Binding-site contacts:
Ligand atom C2 contacts residue ASN709 of chain 1.B at 2.5 Å.
Ligand atom C4 contacts residue ASN709 of chain 1.B at 4.3 Å.
Ligand atom C3 contacts residue ASP796 of chain 1.D at 4.0 Å.
Ligand atom C6 contacts residue ASP796 of chain 1.D at 4.3 Å.
Ligand atom N2 contacts residue ASP796 of chain 1.D at 4.2 Å.
Ligand atom O3 contacts residue ASP796 of chain 1.D at 4.5 Å.
Ligand atom O6 contacts residue ASP796 of chain 1.D at 3.0 Å.
Ligand atom C4 contacts residue ASP796 of chain 1.D at 3.7 Å.
Ligand atom C5 contacts residue ASP796 of chain 1.D at 3.9 Å.
Ligand atom O5 contacts residue ASP796 of chain 1.D at 3.0 Å (salt-bridge).
Ligand atom C6 contacts residue ILE794 of chain 1.D at 3.7 Å (hydrophobic).
Ligand atom C1 contacts residue ASP796 of chain 1.D at 3.3 Å.
Ligand atom C7 contacts residue ASN709 of chain 1.B at 3.2 Å.
Ligand atom C2 contacts residue ASP796 of chain 1.D at 3.1 Å.
Ligand atom C5 contacts residue ASN709 of chain 1.B at 3.7 Å.
Ligand atom O6 contacts residue ILE794 of chain 1.D at 3.4 Å.
Ligand atom C3 contacts residue ASN709 of chain 1.B at 3.8 Å.
Ligand atom O7 contacts residue ASN709 of chain 1.B at 3.0 Å (h-bond).
Ligand atom O5 contacts residue ASN709 of chain 1.B at 2.5 Å (h-bond).
Ligand atom C1 contacts residue ASN709 of chain 1.B at 1.4 Å.
Ligand atom N2 contacts residue ASN709 of chain 1.B at 2.8 Å (h-bond).

The protein below binds the small molecule below.
Small molecule (SMILES): CC(=O)N[C@H]1[C@H](O[C@H]2[C@H](O)[C@@H](NC(C)=O)CO[C@@H]2CO)O[C@H](CO)[C@@H](O)[C@@H]1O

Sequence of chain 1.D:
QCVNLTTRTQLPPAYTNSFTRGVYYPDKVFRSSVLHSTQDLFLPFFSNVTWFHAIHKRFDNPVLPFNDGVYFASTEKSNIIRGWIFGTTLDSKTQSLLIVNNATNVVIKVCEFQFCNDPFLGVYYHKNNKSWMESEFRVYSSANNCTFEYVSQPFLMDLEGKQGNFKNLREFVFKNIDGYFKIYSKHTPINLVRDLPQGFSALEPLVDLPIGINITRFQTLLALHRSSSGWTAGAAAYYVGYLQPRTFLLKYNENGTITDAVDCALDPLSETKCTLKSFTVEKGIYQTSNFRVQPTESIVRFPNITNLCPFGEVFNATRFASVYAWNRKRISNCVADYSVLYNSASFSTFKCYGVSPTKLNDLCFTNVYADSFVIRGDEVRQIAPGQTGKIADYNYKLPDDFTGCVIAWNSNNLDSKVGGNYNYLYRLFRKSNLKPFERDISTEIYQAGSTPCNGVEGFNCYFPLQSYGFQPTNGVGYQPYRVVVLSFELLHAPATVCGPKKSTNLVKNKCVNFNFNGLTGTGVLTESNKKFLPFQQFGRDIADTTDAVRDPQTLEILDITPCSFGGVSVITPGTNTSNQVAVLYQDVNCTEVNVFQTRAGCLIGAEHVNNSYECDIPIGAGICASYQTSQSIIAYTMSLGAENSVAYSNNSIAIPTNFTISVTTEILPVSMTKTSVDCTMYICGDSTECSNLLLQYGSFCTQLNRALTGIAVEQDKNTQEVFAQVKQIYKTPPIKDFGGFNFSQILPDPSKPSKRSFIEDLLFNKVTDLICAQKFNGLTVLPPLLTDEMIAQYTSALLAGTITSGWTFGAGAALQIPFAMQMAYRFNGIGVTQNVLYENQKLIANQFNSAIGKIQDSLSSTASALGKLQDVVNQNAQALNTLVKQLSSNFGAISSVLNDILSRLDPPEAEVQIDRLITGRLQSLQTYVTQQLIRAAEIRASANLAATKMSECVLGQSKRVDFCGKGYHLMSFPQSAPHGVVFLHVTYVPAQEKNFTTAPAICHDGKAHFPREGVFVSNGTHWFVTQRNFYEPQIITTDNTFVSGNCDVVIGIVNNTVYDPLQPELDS

Sequence of chain 1.B:
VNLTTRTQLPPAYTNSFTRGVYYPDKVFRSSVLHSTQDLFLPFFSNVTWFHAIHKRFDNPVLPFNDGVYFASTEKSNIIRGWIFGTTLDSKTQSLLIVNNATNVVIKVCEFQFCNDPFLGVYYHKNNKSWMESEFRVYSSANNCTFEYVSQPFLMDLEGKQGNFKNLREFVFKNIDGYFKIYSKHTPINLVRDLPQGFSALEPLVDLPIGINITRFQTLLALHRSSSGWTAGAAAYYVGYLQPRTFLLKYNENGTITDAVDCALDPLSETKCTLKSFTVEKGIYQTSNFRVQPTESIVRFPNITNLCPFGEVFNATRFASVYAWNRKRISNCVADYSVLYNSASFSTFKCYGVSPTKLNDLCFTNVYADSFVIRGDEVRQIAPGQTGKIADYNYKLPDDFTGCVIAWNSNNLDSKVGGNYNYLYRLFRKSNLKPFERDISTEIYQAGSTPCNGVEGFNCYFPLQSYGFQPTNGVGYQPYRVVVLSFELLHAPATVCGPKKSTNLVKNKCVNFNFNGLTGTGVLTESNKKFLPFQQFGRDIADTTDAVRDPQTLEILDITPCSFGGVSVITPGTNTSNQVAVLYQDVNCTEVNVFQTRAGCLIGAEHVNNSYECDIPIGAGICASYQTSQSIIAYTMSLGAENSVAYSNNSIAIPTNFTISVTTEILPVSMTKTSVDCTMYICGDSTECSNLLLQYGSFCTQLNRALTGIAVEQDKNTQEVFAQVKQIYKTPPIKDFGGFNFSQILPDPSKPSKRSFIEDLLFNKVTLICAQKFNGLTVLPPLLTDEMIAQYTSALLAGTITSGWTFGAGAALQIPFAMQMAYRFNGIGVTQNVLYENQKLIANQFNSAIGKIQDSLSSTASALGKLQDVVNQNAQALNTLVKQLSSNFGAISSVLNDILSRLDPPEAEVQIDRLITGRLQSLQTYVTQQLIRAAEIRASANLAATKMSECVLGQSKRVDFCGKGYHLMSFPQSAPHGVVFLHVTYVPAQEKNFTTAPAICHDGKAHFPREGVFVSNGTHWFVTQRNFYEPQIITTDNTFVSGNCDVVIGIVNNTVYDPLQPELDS